Sequence of chain 1.A:
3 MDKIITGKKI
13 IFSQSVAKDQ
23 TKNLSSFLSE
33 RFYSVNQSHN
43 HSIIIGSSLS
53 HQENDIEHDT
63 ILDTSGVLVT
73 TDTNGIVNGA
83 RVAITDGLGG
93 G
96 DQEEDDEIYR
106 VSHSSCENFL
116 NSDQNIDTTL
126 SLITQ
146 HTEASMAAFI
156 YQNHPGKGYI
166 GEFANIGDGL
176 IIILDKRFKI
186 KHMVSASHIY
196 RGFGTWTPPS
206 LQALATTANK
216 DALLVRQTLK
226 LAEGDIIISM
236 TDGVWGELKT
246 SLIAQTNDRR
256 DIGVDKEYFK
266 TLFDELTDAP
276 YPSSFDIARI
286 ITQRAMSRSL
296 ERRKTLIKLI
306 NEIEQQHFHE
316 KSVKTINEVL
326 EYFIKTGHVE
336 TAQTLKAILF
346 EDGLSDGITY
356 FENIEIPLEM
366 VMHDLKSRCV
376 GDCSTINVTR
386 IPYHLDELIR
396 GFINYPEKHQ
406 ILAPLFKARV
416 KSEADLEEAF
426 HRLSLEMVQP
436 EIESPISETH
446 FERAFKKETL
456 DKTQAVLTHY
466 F

Binding-site contacts:
Ligand atom O1 contacts residue CA1 of chain 1.E at 3.3 Å.
Ligand atom C37 contacts residue SER372 of chain 1.A at 3.7 Å.
Ligand atom C06 contacts residue ASP377 of chain 1.A at 3.9 Å.
Ligand atom O3 contacts residue LEU90 of chain 1.A at 4.0 Å.
Ligand atom N31 contacts residue CYS374 of chain 1.A at 4.0 Å.
Ligand atom C06 contacts residue CA1 of chain 1.D at 4.3 Å.
Ligand atom P contacts residue THR77 of chain 1.B at 1.6 Å.
Ligand atom C05 contacts residue ASP377 of chain 1.A at 3.9 Å.
Ligand atom O36 contacts residue GLY93 of chain 1.A at 3.5 Å (h-bond).
Ligand atom O3 contacts residue CA1 of chain 1.C at 3.6 Å.
Ligand atom C37 contacts residue ARG373 of chain 1.A at 4.3 Å.
Ligand atom C01 contacts residue GLY376 of chain 1.A at 4.5 Å.
Ligand atom O2 contacts residue THR77 of chain 1.B at 2.6 Å (h-bond).
Ligand atom O36 contacts residue HIS53 of chain 1.A at 4.3 Å.
Ligand atom C05 contacts residue GLY91 of chain 1.A at 4.3 Å.
Ligand atom C06 contacts residue GLY91 of chain 1.A at 4.3 Å.
Ligand atom C04 contacts residue GLY92 of chain 1.A at 3.6 Å.
Ligand atom O3 contacts residue CA1 of chain 1.D at 2.0 Å.
Ligand atom O3 contacts residue GLY91 of chain 1.A at 3.9 Å.
Ligand atom N02 contacts residue GLY92 of chain 1.A at 4.1 Å.
Ligand atom C05 contacts residue GLY92 of chain 1.A at 3.9 Å.
Ligand atom P contacts residue CA1 of chain 1.D at 3.6 Å.
Ligand atom O3 contacts residue GLY89 of chain 1.A at 3.5 Å (h-bond).
Ligand atom O1 contacts residue THR77 of chain 1.B at 2.5 Å (h-bond).
Ligand atom O3 contacts residue ASP88 of chain 1.A at 3.7 Å.
Ligand atom C06 contacts residue THR77 of chain 1.B at 3.9 Å.
Ligand atom O2 contacts residue CA1 of chain 1.D at 4.3 Å.
Ligand atom O3 contacts residue THR77 of chain 1.B at 2.6 Å (h-bond).
Ligand atom C32 contacts residue CYS374 of chain 1.A at 2.8 Å (hydrophobic).
Ligand atom C37 contacts residue HIS53 of chain 1.A at 4.3 Å.
Ligand atom C03 contacts residue GLY92 of chain 1.A at 4.0 Å.
Ligand atom O1 contacts residue CA1 of chain 1.D at 4.3 Å.
Ligand atom O36 contacts residue CYS374 of chain 1.A at 3.1 Å (h-bond).
Ligand atom O2 contacts residue GLY91 of chain 1.A at 4.1 Å.
Ligand atom C03 contacts residue LEU51 of chain 1.A at 3.6 Å (hydrophobic).
Ligand atom O1 contacts residue CA1 of chain 1.C at 4.0 Å.
Ligand atom P contacts residue GLY91 of chain 1.A at 4.0 Å.
Ligand atom C03 contacts residue GLY93 of chain 1.A at 4.2 Å.
Ligand atom C37 contacts residue CYS374 of chain 1.A at 1.8 Å (hydrophobic).
Ligand atom O1 contacts residue ASP377 of chain 1.A at 4.4 Å.

Sequence of chain 1.B:
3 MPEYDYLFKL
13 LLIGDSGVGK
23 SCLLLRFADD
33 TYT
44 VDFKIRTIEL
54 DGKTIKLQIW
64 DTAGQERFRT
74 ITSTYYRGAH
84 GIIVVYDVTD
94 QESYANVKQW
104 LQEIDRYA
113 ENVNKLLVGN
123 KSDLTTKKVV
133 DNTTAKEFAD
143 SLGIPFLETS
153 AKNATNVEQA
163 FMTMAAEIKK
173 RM

This small molecule binds to this protein.
Small molecule (SMILES): C[N+](C)(CCCNC(=O)CCl)CCOP(=O)(O)OP(=O)(O)OCC1OC(n2ccc(N)nc2=O)C(O)C1O